Sequence of chain 1.A:
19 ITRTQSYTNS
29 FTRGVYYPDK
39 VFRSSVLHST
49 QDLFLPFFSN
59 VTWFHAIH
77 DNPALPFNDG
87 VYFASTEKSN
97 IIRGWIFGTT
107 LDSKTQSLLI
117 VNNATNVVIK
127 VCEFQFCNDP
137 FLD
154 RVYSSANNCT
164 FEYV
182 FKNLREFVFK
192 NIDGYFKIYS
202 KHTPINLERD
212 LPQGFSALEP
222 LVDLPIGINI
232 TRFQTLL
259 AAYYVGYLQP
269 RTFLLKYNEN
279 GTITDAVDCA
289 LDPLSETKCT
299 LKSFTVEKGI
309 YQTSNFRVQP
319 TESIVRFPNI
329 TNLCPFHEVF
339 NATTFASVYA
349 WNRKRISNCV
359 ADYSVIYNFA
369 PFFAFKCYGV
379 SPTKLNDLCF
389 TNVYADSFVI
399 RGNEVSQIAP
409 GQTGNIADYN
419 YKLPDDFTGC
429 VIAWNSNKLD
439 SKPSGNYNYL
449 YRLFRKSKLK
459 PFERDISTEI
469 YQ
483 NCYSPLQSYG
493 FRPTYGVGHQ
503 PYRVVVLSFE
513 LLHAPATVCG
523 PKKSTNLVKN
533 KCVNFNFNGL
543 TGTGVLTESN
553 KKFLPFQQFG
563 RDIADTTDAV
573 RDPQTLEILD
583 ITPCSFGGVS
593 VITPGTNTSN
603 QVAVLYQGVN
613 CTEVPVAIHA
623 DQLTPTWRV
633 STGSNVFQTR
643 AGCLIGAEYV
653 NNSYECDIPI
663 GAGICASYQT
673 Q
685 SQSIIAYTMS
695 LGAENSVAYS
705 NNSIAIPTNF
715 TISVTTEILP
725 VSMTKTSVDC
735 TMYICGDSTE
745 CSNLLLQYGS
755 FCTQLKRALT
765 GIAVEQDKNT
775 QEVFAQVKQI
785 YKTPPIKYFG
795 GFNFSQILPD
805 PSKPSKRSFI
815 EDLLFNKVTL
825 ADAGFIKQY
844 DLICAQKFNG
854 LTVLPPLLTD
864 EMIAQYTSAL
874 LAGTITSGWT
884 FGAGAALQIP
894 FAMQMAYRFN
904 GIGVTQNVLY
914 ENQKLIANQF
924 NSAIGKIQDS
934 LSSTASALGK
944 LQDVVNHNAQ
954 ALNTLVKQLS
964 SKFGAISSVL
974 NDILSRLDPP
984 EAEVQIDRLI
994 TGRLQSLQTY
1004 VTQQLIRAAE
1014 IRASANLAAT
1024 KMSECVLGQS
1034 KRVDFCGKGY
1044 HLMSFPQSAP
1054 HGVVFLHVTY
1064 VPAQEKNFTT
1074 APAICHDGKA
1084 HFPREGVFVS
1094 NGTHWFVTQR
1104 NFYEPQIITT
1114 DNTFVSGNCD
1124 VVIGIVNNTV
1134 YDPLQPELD

A protein and the small-molecule ligand that binds it are described below.
Small molecule (SMILES): CC(=O)N[C@@H]1[C@@H](O)[C@H](O)[C@@H](CO)O[C@H]1O

Binding-site contacts:
Ligand atom O4 contacts residue GLN576 of chain 1.A at 4.0 Å.
Ligand atom O5 contacts residue ASN327 of chain 1.A at 2.5 Å (h-bond).
Ligand atom C4 contacts residue GLN576 of chain 1.A at 3.3 Å.
Ligand atom C4 contacts residue ASN327 of chain 1.A at 3.8 Å.
Ligand atom O3 contacts residue ASN327 of chain 1.A at 2.9 Å (h-bond).
Ligand atom C3 contacts residue ASN327 of chain 1.A at 3.2 Å.
Ligand atom C6 contacts residue PRO575 of chain 1.A at 3.4 Å (hydrophobic).
Ligand atom O6 contacts residue PRO326 of chain 1.A at 3.4 Å.
Ligand atom C3 contacts residue GLN576 of chain 1.A at 3.5 Å.
Ligand atom C5 contacts residue ASN327 of chain 1.A at 3.2 Å.
Ligand atom O6 contacts residue PRO575 of chain 1.A at 4.0 Å.
Ligand atom N2 contacts residue ASN327 of chain 1.A at 3.7 Å.
Ligand atom O6 contacts residue ASN327 of chain 1.A at 3.3 Å (h-bond).
Ligand atom C2 contacts residue ASN327 of chain 1.A at 2.5 Å.
Ligand atom C5 contacts residue PRO575 of chain 1.A at 4.4 Å (hydrophobic).
Ligand atom C6 contacts residue GLN576 of chain 1.A at 3.9 Å.
Ligand atom C1 contacts residue ASN327 of chain 1.A at 1.4 Å.
Ligand atom C6 contacts residue PRO326 of chain 1.A at 4.3 Å (hydrophobic).
Ligand atom C5 contacts residue GLN576 of chain 1.A at 4.4 Å.
Ligand atom C6 contacts residue ASN327 of chain 1.A at 3.1 Å.
Ligand atom O3 contacts residue GLN576 of chain 1.A at 3.1 Å.